Sequence of chain 2.A:
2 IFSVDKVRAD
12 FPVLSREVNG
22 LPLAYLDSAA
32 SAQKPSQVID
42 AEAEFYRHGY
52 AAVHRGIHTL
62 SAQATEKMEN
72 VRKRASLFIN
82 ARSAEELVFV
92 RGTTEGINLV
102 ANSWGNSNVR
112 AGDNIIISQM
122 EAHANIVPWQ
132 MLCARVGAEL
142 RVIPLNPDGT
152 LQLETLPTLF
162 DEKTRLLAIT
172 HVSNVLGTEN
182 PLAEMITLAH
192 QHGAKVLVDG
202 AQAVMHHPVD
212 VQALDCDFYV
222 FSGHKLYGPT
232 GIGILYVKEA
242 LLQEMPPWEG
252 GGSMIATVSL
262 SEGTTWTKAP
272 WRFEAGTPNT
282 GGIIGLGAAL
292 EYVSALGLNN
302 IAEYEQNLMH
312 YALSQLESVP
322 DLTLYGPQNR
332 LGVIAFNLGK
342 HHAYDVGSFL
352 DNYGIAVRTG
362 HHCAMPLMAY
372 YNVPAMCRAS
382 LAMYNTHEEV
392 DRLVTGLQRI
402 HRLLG

This protein binds this small molecule.
Small molecule (SMILES): Cc1ncc(COP(=O)(O)O)c(C/N=C(\CS)C(=O)O)c1O

Sequence of chain 1.A:
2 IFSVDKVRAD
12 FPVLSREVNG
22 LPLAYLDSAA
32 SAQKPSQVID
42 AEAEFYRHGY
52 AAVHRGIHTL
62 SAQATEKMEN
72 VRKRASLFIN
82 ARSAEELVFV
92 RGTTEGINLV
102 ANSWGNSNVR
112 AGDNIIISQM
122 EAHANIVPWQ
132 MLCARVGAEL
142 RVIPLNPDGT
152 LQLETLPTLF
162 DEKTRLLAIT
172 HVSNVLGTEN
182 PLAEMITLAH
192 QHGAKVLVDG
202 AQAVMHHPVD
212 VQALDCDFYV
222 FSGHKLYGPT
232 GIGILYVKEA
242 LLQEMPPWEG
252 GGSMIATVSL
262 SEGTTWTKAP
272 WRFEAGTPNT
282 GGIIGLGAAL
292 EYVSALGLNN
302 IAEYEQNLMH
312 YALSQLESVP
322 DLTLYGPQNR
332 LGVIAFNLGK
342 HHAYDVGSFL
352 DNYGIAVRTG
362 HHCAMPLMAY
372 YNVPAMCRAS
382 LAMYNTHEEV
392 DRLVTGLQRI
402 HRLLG

Binding-site contacts:
Ligand atom C16 contacts residue ASN175 of chain 2.A at 3.6 Å.
Ligand atom O09 contacts residue THR278 of chain 1.A at 3.7 Å.
Ligand atom C06 contacts residue THR95 of chain 2.A at 3.5 Å.
Ligand atom C19 contacts residue ASN175 of chain 2.A at 3.7 Å.
Ligand atom C02 contacts residue ALA123 of chain 2.A at 3.8 Å (hydrophobic).
Ligand atom O11 contacts residue THR94 of chain 2.A at 3.5 Å (h-bond).
Ligand atom P08 contacts residue SER223 of chain 2.A at 3.6 Å.
Ligand atom O18 contacts residue GLN203 of chain 2.A at 3.6 Å.
Ligand atom S20 contacts residue CYS364 of chain 2.A at 3.0 Å (h-bond).
Ligand atom N03 contacts residue ASP200 of chain 2.A at 2.6 Å (salt-bridge).
Ligand atom O18 contacts residue ASN175 of chain 2.A at 2.9 Å (h-bond).
Ligand atom C04 contacts residue ALA125 of chain 2.A at 3.6 Å (hydrophobic).
Ligand atom O09 contacts residue SER223 of chain 2.A at 2.6 Å (h-bond).
Ligand atom O17 contacts residue ARG379 of chain 2.A at 3.1 Å (salt-bridge).
Ligand atom P08 contacts residue THR278 of chain 1.A at 3.7 Å.
Ligand atom C16 contacts residue ARG379 of chain 2.A at 3.5 Å.
Ligand atom O18 contacts residue ARG379 of chain 2.A at 2.6 Å (salt-bridge).
Ligand atom O17 contacts residue ALA31 of chain 2.A at 3.4 Å.
Ligand atom C02 contacts residue ASP200 of chain 2.A at 3.4 Å.
Ligand atom C13 contacts residue LYS226 of chain 2.A at 3.2 Å.
Ligand atom C04 contacts residue THR94 of chain 2.A at 3.6 Å.
Ligand atom N14 contacts residue GLN203 of chain 2.A at 3.7 Å.
Ligand atom P08 contacts residue THR95 of chain 2.A at 3.8 Å.
Ligand atom O07 contacts residue THR94 of chain 2.A at 3.8 Å.
Ligand atom C12 contacts residue LYS226 of chain 2.A at 3.6 Å.
Ligand atom O18 contacts residue ALA30 of chain 2.A at 3.7 Å.
Ligand atom C04 contacts residue ASP200 of chain 2.A at 3.5 Å.
Ligand atom O22 contacts residue ASN175 of chain 2.A at 3.1 Å.
Ligand atom O09 contacts residue HIS225 of chain 2.A at 2.7 Å (h-bond).
Ligand atom O10 contacts residue THR278 of chain 1.A at 2.6 Å (h-bond).
Ligand atom C16 contacts residue ALA30 of chain 2.A at 3.6 Å (hydrophobic).
Ligand atom C02 contacts residue ALA202 of chain 2.A at 3.6 Å (hydrophobic).
Ligand atom O17 contacts residue ALA30 of chain 2.A at 3.7 Å.
Ligand atom O22 contacts residue GLN203 of chain 2.A at 2.8 Å (h-bond).
Ligand atom N03 contacts residue ALA202 of chain 2.A at 3.6 Å.
Ligand atom O11 contacts residue THR95 of chain 2.A at 2.8 Å (h-bond).
Ligand atom C01 contacts residue ASP200 of chain 2.A at 3.4 Å.
Ligand atom N14 contacts residue LYS226 of chain 2.A at 3.1 Å.
Ligand atom O09 contacts residue LYS226 of chain 2.A at 3.6 Å (salt-bridge).
Ligand atom O07 contacts residue LYS226 of chain 2.A at 3.2 Å (salt-bridge).